Binding-site contacts:
Ligand atom N15 contacts residue SER231 of chain 1.C at 3.1 Å (h-bond).
Ligand atom C3 contacts residue PHE283 of chain 1.C at 3.4 Å (hydrophobic).
Ligand atom C11 contacts residue PHE283 of chain 1.C at 4.3 Å (hydrophobic).
Ligand atom C2 contacts residue PHE283 of chain 1.C at 3.6 Å (hydrophobic).
Ligand atom CL14 contacts residue GLY279 of chain 1.C at 3.4 Å.
Ligand atom C1 contacts residue PHE283 of chain 1.C at 3.5 Å (hydrophobic).
Ligand atom C6 contacts residue LEU229 of chain 1.C at 4.2 Å (hydrophobic).
Ligand atom O16 contacts residue VAL232 of chain 1.C at 4.0 Å.
Ligand atom N15 contacts residue VAL232 of chain 1.C at 3.8 Å.
Ligand atom C11 contacts residue GLN280 of chain 1.C at 4.1 Å.
Ligand atom C8 contacts residue PHE250 of chain 1.C at 4.0 Å (hydrophobic).
Ligand atom C5 contacts residue PHE283 of chain 1.C at 3.8 Å (hydrophobic).
Ligand atom CL14 contacts residue TYR247 of chain 1.C at 3.3 Å.
Ligand atom C11 contacts residue VAL232 of chain 1.C at 4.0 Å (hydrophobic).
Ligand atom CL14 contacts residue PHE283 of chain 1.C at 3.5 Å.
Ligand atom C6 contacts residue PHE283 of chain 1.C at 3.9 Å (hydrophobic).
Ligand atom C8 contacts residue MET267 of chain 1.C at 3.5 Å (hydrophobic).
Ligand atom C9 contacts residue PHE250 of chain 1.C at 4.1 Å (hydrophobic).
Ligand atom C13 contacts residue MET267 of chain 1.C at 3.3 Å (hydrophobic).
Ligand atom C1 contacts residue PHE250 of chain 1.C at 3.9 Å (hydrophobic).
Ligand atom CL10 contacts residue PHE283 of chain 1.C at 3.8 Å.
Ligand atom N7 contacts residue PHE283 of chain 1.C at 3.6 Å.
Ligand atom C9 contacts residue PHE283 of chain 1.C at 3.5 Å (hydrophobic).
Ligand atom C3 contacts residue GLN280 of chain 1.C at 3.8 Å.
Ligand atom CL10 contacts residue LEU189 of chain 1.C at 3.8 Å.
Ligand atom N7 contacts residue PHE250 of chain 1.C at 4.3 Å.
Ligand atom N7 contacts residue GLN280 of chain 1.C at 2.9 Å (h-bond).
Ligand atom C11 contacts residue SER231 of chain 1.C at 4.3 Å.
Ligand atom C13 contacts residue PHE283 of chain 1.C at 3.5 Å (hydrophobic).
Ligand atom C4 contacts residue PHE250 of chain 1.C at 3.9 Å (hydrophobic).
Ligand atom C12 contacts residue SER231 of chain 1.C at 3.4 Å.
Ligand atom CL14 contacts residue MET267 of chain 1.C at 3.1 Å.
Ligand atom O16 contacts residue GLN280 of chain 1.C at 3.0 Å (h-bond).
Ligand atom C8 contacts residue GLN280 of chain 1.C at 4.1 Å.
Ligand atom C5 contacts residue GLN280 of chain 1.C at 4.0 Å.
Ligand atom C8 contacts residue PHE283 of chain 1.C at 3.5 Å (hydrophobic).
Ligand atom C3 contacts residue PHE250 of chain 1.C at 3.9 Å (hydrophobic).
Ligand atom CL14 contacts residue GLN280 of chain 1.C at 3.2 Å.
Ligand atom C13 contacts residue PHE250 of chain 1.C at 4.3 Å (hydrophobic).
Ligand atom C4 contacts residue PHE283 of chain 1.C at 3.3 Å (hydrophobic).

Sequence of chain 1.C:
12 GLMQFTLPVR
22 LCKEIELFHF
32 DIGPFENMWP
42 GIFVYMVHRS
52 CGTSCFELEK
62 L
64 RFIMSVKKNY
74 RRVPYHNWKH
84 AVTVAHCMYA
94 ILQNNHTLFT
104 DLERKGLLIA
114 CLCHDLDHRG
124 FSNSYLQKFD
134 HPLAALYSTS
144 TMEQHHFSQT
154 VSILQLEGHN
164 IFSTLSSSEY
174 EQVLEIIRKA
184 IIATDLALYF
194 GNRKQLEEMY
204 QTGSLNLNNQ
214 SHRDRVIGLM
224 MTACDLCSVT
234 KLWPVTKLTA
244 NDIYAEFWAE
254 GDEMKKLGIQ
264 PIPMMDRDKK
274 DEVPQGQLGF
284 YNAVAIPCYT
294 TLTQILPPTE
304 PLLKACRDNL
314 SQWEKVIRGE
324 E

A protein and the small-molecule ligand that binds it are described below.
Small molecule (SMILES): O=C1NCCc2c1[nH]c1c(Cl)ccc(Cl)c21